This small molecule binds to this protein.
Small molecule (SMILES): CC(=O)N[C@@H]1[C@@H](O)[C@H](O)[C@@H](CO)O[C@H]1O

Binding-site contacts:
Ligand atom C2 contacts residue SER357 of chain 1.E at 4.2 Å.
Ligand atom N2 contacts residue SER333 of chain 1.E at 3.5 Å (h-bond).
Ligand atom N2 contacts residue ASN332 of chain 1.E at 3.0 Å (h-bond).
Ligand atom C2 contacts residue ASN332 of chain 1.E at 2.5 Å.
Ligand atom C4 contacts residue NAG1 of chain 1.TA at 4.2 Å.
Ligand atom O5 contacts residue ASN332 of chain 1.E at 2.3 Å (h-bond).
Ligand atom O7 contacts residue SER357 of chain 1.E at 3.3 Å (h-bond).
Ligand atom C3 contacts residue ASN332 of chain 1.E at 3.8 Å.
Ligand atom C7 contacts residue ASN332 of chain 1.E at 3.6 Å.
Ligand atom O7 contacts residue ASN355 of chain 1.E at 4.0 Å.
Ligand atom O7 contacts residue ASN332 of chain 1.E at 3.6 Å.
Ligand atom C1 contacts residue SER357 of chain 1.E at 4.0 Å.
Ligand atom C7 contacts residue SER333 of chain 1.E at 3.8 Å.
Ligand atom C7 contacts residue NAG1 of chain 1.TA at 3.9 Å.
Ligand atom C5 contacts residue ASN332 of chain 1.E at 3.7 Å.
Ligand atom C1 contacts residue ASN332 of chain 1.E at 1.4 Å.
Ligand atom C8 contacts residue NAG1 of chain 1.TA at 4.2 Å.
Ligand atom C8 contacts residue THR341 of chain 1.E at 4.3 Å.
Ligand atom C4 contacts residue ASN332 of chain 1.E at 4.2 Å.
Ligand atom O3 contacts residue NAG1 of chain 1.TA at 3.7 Å.
Ligand atom N2 contacts residue SER357 of chain 1.E at 4.5 Å.
Ligand atom O5 contacts residue SER357 of chain 1.E at 4.5 Å.
Ligand atom C1 contacts residue SER333 of chain 1.E at 4.3 Å.
Ligand atom C7 contacts residue SER357 of chain 1.E at 4.2 Å.
Ligand atom C2 contacts residue NAG1 of chain 1.TA at 4.4 Å.
Ligand atom O7 contacts residue NAG1 of chain 1.TA at 3.0 Å (h-bond).
Ligand atom C8 contacts residue SER333 of chain 1.E at 3.5 Å.

Sequence of chain 1.E:
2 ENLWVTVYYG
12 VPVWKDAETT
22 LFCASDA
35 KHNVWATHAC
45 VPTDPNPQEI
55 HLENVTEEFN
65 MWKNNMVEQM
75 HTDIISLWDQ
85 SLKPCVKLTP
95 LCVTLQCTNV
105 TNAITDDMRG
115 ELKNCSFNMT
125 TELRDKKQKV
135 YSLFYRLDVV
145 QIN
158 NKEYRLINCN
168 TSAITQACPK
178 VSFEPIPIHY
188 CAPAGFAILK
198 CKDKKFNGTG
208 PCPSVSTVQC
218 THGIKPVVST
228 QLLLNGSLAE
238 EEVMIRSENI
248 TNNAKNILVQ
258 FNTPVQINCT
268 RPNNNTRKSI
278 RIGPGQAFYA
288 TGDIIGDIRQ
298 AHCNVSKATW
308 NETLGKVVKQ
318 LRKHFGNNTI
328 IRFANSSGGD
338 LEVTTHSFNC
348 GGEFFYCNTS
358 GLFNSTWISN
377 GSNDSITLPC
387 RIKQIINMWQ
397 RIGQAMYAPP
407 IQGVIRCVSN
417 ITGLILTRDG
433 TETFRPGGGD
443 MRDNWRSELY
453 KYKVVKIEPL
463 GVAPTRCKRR